This small molecule binds to this protein.
Small molecule (SMILES): CC(=O)N[C@H]1[C@H](O[C@H]2[C@H](O)[C@@H](NC(C)=O)CO[C@@H]2CO)O[C@H](CO)[C@@H](O[C@@H]2O[C@H](CO)[C@@H](O)[C@H](O)[C@@H]2O)[C@@H]1O

Sequence of chain 30.F:
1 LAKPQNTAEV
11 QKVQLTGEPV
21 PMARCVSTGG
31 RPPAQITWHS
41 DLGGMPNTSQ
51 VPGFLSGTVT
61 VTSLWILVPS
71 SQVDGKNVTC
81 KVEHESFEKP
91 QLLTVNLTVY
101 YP

Binding-site contacts:
Ligand atom C4 contacts residue ASN96 of chain 30.F at 4.2 Å.
Ligand atom C1 contacts residue ASN96 of chain 30.F at 1.4 Å.
Ligand atom C5 contacts residue ASN96 of chain 30.F at 3.5 Å.
Ligand atom O7 contacts residue ASN96 of chain 30.F at 3.4 Å (h-bond).
Ligand atom N2 contacts residue ASN96 of chain 30.F at 3.1 Å (h-bond).
Ligand atom C1 contacts residue GLY75 of chain 30.F at 3.9 Å.
Ligand atom N2 contacts residue GLY75 of chain 30.F at 2.6 Å (h-bond).
Ligand atom O7 contacts residue NAG1 of chain 30.K at 3.4 Å.
Ligand atom C8 contacts residue ASN77 of chain 30.F at 3.7 Å.
Ligand atom C7 contacts residue GLY75 of chain 30.F at 2.9 Å.
Ligand atom C3 contacts residue GLY75 of chain 30.F at 4.4 Å.
Ligand atom C2 contacts residue ASN96 of chain 30.F at 2.6 Å.
Ligand atom C8 contacts residue LYS76 of chain 30.F at 4.0 Å.
Ligand atom O7 contacts residue GLY75 of chain 30.F at 4.0 Å.
Ligand atom C8 contacts residue NAG1 of chain 30.K at 4.3 Å.
Ligand atom O7 contacts residue ASN77 of chain 30.F at 3.4 Å (h-bond).
Ligand atom C7 contacts residue NAG1 of chain 30.K at 4.3 Å.
Ligand atom O5 contacts residue ASN96 of chain 30.F at 2.2 Å (h-bond).
Ligand atom C3 contacts residue ASN96 of chain 30.F at 3.8 Å.
Ligand atom C8 contacts residue GLY75 of chain 30.F at 2.5 Å.
Ligand atom C2 contacts residue GLY75 of chain 30.F at 3.8 Å.
Ligand atom C7 contacts residue ASN77 of chain 30.F at 3.8 Å.
Ligand atom C7 contacts residue ASN96 of chain 30.F at 3.5 Å.